This small molecule binds to this protein.
Small molecule (SMILES): OC[C@@H](Nc1ncnc2oc(-c3ccccc3)c(-c3ccccc3)c12)c1ccccc1

Sequence of chain 2.A:
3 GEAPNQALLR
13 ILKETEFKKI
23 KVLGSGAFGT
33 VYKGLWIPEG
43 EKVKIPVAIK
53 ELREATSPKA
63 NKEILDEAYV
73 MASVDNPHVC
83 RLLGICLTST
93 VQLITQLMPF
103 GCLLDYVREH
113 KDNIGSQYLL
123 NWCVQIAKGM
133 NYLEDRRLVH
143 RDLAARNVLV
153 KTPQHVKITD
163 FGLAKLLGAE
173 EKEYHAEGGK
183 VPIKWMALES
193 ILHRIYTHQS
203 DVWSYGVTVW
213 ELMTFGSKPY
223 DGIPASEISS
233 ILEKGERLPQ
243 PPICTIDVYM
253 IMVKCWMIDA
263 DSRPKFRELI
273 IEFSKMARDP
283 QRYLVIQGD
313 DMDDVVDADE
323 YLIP

Binding-site contacts:
Ligand atom C23 contacts residue LYS52 of chain 2.A at 3.9 Å.
Ligand atom C6 contacts residue LEU151 of chain 2.A at 3.5 Å (hydrophobic).
Ligand atom C10 contacts residue LEU25 of chain 2.A at 3.9 Å (hydrophobic).
Ligand atom C9 contacts residue LEU151 of chain 2.A at 3.5 Å (hydrophobic).
Ligand atom C15 contacts residue LEU25 of chain 2.A at 3.7 Å (hydrophobic).
Ligand atom C24 contacts residue LYS52 of chain 2.A at 3.8 Å.
Ligand atom O contacts residue ASP162 of chain 2.A at 3.1 Å (salt-bridge).
Ligand atom C9 contacts residue GLN98 of chain 2.A at 3.4 Å.
Ligand atom C24 contacts residue ALA50 of chain 2.A at 3.9 Å (hydrophobic).
Ligand atom C24 contacts residue VAL33 of chain 2.A at 3.9 Å (hydrophobic).
Ligand atom C18 contacts residue LEU25 of chain 2.A at 3.7 Å (hydrophobic).
Ligand atom C18 contacts residue PRO101 of chain 2.A at 3.5 Å (hydrophobic).
Ligand atom N8 contacts residue LEU151 of chain 2.A at 3.4 Å.
Ligand atom C contacts residue ASP162 of chain 2.A at 3.9 Å.
Ligand atom C27 contacts residue THR97 of chain 2.A at 3.2 Å.
Ligand atom C26 contacts residue ALA50 of chain 2.A at 3.6 Å (hydrophobic).
Ligand atom C9 contacts residue ALA50 of chain 2.A at 3.4 Å (hydrophobic).
Ligand atom C25 contacts residue MET73 of chain 2.A at 3.9 Å (hydrophobic).
Ligand atom C27 contacts residue LYS52 of chain 2.A at 3.5 Å.
Ligand atom C4 contacts residue LEU151 of chain 2.A at 3.9 Å (hydrophobic).
Ligand atom C10 contacts residue GLY103 of chain 2.A at 3.9 Å.
Ligand atom N7 contacts residue ALA50 of chain 2.A at 3.6 Å.
Ligand atom N8 contacts residue ALA50 of chain 2.A at 3.6 Å.
Ligand atom C13 contacts residue LEU25 of chain 2.A at 3.9 Å (hydrophobic).
Ligand atom N7 contacts residue LEU151 of chain 2.A at 3.8 Å.
Ligand atom C15 contacts residue MET100 of chain 2.A at 3.8 Å (hydrophobic).
Ligand atom C9 contacts residue MET100 of chain 2.A at 3.9 Å (hydrophobic).
Ligand atom O5 contacts residue MET100 of chain 2.A at 3.4 Å (h-bond).
Ligand atom N7 contacts residue GLN98 of chain 2.A at 3.8 Å.
Ligand atom C24 contacts residue THR97 of chain 2.A at 3.7 Å.
Ligand atom C27 contacts residue LEU95 of chain 2.A at 3.7 Å (hydrophobic).
Ligand atom C1 contacts residue LEU25 of chain 2.A at 3.8 Å (hydrophobic).
Ligand atom C25 contacts residue THR97 of chain 2.A at 3.7 Å.
Ligand atom C26 contacts residue LYS52 of chain 2.A at 3.3 Å.
Ligand atom C3 contacts residue LEU151 of chain 2.A at 3.8 Å (hydrophobic).
Ligand atom C16 contacts residue VAL33 of chain 2.A at 3.7 Å (hydrophobic).
Ligand atom C26 contacts residue THR97 of chain 2.A at 3.2 Å.
Ligand atom C13 contacts residue VAL33 of chain 2.A at 3.6 Å (hydrophobic).
Ligand atom C15 contacts residue GLY103 of chain 2.A at 3.9 Å.
Ligand atom N7 contacts residue MET100 of chain 2.A at 3.1 Å (h-bond).